The small molecule below binds the protein below.
Small molecule (SMILES): Cn1cncc1[C@@](O)(c1ccc(C#N)cc1)c1cc2cc([N+](=O)[O-])cc(-c3cccc(C#N)c3)c2o1

Binding-site contacts:
Ligand atom N3 contacts residue ASP300 of chain 1.B at 3.0 Å (salt-bridge).
Ligand atom C2 contacts residue TYR303 of chain 1.B at 3.7 Å (hydrophobic).
Ligand atom C33 contacts residue SER102 of chain 1.B at 3.7 Å.
Ligand atom C6 contacts residue FPP1 of chain 1.E at 3.2 Å.
Ligand atom O42 contacts residue ASP362 of chain 1.B at 3.4 Å.
Ligand atom N3 contacts residue CYS302 of chain 1.B at 3.4 Å (h-bond).
Ligand atom O43 contacts residue ASP362 of chain 1.B at 3.6 Å.
Ligand atom N3 contacts residue ZN1 of chain 1.D at 2.0 Å.
Ligand atom C4 contacts residue HIS365 of chain 1.B at 3.6 Å.
Ligand atom O43 contacts residue TYR96 of chain 1.B at 3.6 Å.
Ligand atom N28 contacts residue FPP1 of chain 1.E at 3.6 Å.
Ligand atom C32 contacts residue LEU99 of chain 1.B at 3.8 Å (hydrophobic).
Ligand atom C23 contacts residue FPP1 of chain 1.E at 3.5 Å.
Ligand atom C36 contacts residue TRP109 of chain 1.B at 3.7 Å (hydrophobic).
Ligand atom C15 contacts residue TRP109 of chain 1.B at 3.5 Å (hydrophobic).
Ligand atom C4 contacts residue TYR364 of chain 1.B at 3.4 Å (hydrophobic).
Ligand atom N3 contacts residue TYR364 of chain 1.B at 3.7 Å.
Ligand atom C27 contacts residue FPP1 of chain 1.E at 3.6 Å.
Ligand atom O43 contacts residue TYR364 of chain 1.B at 3.9 Å.
Ligand atom C33 contacts residue TRP105 of chain 1.B at 3.8 Å (hydrophobic).
Ligand atom O43 contacts residue LEU99 of chain 1.B at 3.4 Å.
Ligand atom C27 contacts residue TYR166 of chain 1.A at 3.8 Å (hydrophobic).
Ligand atom C22 contacts residue TYR364 of chain 1.B at 3.7 Å (hydrophobic).
Ligand atom C24 contacts residue FPP1 of chain 1.E at 3.8 Å.
Ligand atom N41 contacts residue ASP362 of chain 1.B at 3.6 Å.
Ligand atom N28 contacts residue ARG205 of chain 1.B at 3.1 Å (salt-bridge).
Ligand atom C2 contacts residue ZN1 of chain 1.D at 2.9 Å.
Ligand atom C32 contacts residue TRP109 of chain 1.B at 3.5 Å (hydrophobic).
Ligand atom N28 contacts residue TYR166 of chain 1.A at 3.6 Å.
Ligand atom C36 contacts residue TYR364 of chain 1.B at 3.6 Å (hydrophobic).
Ligand atom C25 contacts residue TYR166 of chain 1.A at 3.8 Å (hydrophobic).
Ligand atom C31 contacts residue TRP109 of chain 1.B at 3.6 Å (hydrophobic).
Ligand atom C2 contacts residue ASP300 of chain 1.B at 3.1 Å.
Ligand atom C6 contacts residue TYR303 of chain 1.B at 3.6 Å (hydrophobic).
Ligand atom C34 contacts residue TRP105 of chain 1.B at 3.5 Å (hydrophobic).
Ligand atom C15 contacts residue TYR364 of chain 1.B at 3.6 Å (hydrophobic).
Ligand atom N38 contacts residue FPP1 of chain 1.E at 3.2 Å.
Ligand atom C2 contacts residue CYS302 of chain 1.B at 3.8 Å (hydrophobic).
Ligand atom N3 contacts residue HIS365 of chain 1.B at 3.4 Å (h-bond).
Ligand atom C4 contacts residue ZN1 of chain 1.D at 3.1 Å.

Sequence of chain 1.A:
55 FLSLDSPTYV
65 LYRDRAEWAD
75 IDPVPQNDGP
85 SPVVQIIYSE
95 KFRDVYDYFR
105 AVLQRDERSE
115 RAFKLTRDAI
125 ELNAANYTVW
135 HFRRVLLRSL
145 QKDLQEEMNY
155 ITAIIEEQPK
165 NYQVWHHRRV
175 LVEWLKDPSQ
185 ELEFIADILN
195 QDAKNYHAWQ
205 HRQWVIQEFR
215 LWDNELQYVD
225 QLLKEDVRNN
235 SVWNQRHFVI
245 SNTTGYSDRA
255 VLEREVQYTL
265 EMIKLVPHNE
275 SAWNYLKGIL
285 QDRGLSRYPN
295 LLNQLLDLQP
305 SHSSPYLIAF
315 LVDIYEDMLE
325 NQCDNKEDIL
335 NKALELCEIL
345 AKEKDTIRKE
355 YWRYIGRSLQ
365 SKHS

Sequence of chain 1.B:
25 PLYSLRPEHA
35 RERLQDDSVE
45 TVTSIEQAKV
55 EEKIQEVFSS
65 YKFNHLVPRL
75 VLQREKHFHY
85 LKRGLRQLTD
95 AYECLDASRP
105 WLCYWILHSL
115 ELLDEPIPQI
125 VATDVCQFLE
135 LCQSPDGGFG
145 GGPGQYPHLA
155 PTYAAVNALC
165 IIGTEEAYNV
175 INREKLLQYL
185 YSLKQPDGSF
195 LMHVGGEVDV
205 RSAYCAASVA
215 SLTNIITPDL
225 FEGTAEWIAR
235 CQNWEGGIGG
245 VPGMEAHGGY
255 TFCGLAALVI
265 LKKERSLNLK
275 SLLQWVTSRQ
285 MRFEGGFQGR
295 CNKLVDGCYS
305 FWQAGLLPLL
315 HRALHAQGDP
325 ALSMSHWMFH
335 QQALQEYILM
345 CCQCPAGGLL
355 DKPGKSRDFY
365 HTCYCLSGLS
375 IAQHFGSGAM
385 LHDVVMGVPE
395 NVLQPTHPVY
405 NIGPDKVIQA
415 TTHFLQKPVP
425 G